Sequence of chain 41.C:
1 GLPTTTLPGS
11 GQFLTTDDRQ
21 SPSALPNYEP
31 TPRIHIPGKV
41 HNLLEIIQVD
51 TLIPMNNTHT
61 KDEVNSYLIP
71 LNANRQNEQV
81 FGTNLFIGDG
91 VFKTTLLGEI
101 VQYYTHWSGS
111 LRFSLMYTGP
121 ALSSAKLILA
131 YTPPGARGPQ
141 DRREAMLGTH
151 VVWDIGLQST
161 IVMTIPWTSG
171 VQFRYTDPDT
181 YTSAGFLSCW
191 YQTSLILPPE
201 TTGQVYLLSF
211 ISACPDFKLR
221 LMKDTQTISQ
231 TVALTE

This small molecule binds to this protein.
Small molecule (SMILES): Cc1cc(CCCOc2c(Cl)cc(C3=NCCO3)cc2Cl)on1

Sequence of chain 42.C:
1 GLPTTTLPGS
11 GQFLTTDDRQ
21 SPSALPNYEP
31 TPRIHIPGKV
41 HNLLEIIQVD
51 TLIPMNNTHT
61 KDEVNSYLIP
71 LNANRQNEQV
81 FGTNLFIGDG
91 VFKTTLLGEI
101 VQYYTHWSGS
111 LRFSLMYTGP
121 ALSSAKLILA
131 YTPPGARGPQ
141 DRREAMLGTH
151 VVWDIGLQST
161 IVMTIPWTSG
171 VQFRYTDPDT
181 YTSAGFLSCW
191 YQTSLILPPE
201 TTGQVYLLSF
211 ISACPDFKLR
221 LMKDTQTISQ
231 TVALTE

Sequence of chain 41.A:
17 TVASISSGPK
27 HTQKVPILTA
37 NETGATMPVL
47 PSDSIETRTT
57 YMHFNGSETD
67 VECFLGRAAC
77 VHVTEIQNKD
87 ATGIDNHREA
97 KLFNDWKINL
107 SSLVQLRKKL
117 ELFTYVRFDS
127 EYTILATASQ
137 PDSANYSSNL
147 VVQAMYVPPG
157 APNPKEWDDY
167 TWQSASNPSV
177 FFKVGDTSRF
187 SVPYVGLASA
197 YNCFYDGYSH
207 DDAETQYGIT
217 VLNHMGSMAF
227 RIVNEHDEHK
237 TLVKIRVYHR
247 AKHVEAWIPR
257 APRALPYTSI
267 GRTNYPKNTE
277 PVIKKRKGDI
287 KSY

Binding-site contacts:
Ligand atom C5A contacts residue PHE186 of chain 41.A at 4.0 Å (hydrophobic).
Ligand atom C5A contacts residue ALA150 of chain 41.A at 3.5 Å (hydrophobic).
Ligand atom C4 contacts residue LEU106 of chain 41.A at 3.9 Å (hydrophobic).
Ligand atom C5 contacts residue TYR128 of chain 41.A at 3.8 Å (hydrophobic).
Ligand atom C3B contacts residue MET224 of chain 41.A at 3.6 Å (hydrophobic).
Ligand atom O1A contacts residue MET224 of chain 41.A at 3.5 Å (h-bond).
Ligand atom C4B contacts residue PHE186 of chain 41.A at 3.9 Å (hydrophobic).
Ligand atom N3A contacts residue ALA24 of chain 41.C at 3.8 Å.
Ligand atom CL1 contacts residue LEU25 of chain 41.C at 3.7 Å.
Ligand atom N2 contacts residue MET221 of chain 41.A at 3.5 Å (h-bond).
Ligand atom O1 contacts residue ILE104 of chain 41.A at 3.4 Å.
Ligand atom C3B contacts residue PHE186 of chain 41.A at 3.9 Å (hydrophobic).
Ligand atom N3A contacts residue PRO174 of chain 41.A at 3.3 Å (h-bond).
Ligand atom C2A contacts residue PHE186 of chain 41.A at 3.8 Å (hydrophobic).
Ligand atom CL2 contacts residue MET224 of chain 41.A at 3.4 Å.
Ligand atom C31 contacts residue LEU106 of chain 41.A at 4.0 Å (hydrophobic).
Ligand atom C6B contacts residue TYR152 of chain 41.A at 3.9 Å (hydrophobic).
Ligand atom C4A contacts residue SER175 of chain 41.A at 3.8 Å.
Ligand atom C2C contacts residue VAL191 of chain 41.A at 4.0 Å (hydrophobic).
Ligand atom CL2 contacts residue ILE104 of chain 41.A at 3.5 Å.
Ligand atom O1A contacts residue PHE186 of chain 41.A at 3.4 Å.
Ligand atom N3A contacts residue TYR152 of chain 41.A at 4.0 Å.
Ligand atom C2B contacts residue TYR128 of chain 41.A at 3.9 Å (hydrophobic).
Ligand atom C4A contacts residue PRO174 of chain 41.A at 3.0 Å (hydrophobic).
Ligand atom C1B contacts residue VAL188 of chain 41.A at 4.0 Å (hydrophobic).
Ligand atom O1B contacts residue VAL188 of chain 41.A at 3.7 Å.
Ligand atom C4B contacts residue TYR152 of chain 41.A at 3.6 Å (hydrophobic).
Ligand atom C2A contacts residue TYR152 of chain 41.A at 3.8 Å (hydrophobic).
Ligand atom O1 contacts residue MET221 of chain 41.A at 3.5 Å (h-bond).
Ligand atom CL1 contacts residue VAL188 of chain 41.A at 3.7 Å.
Ligand atom C2B contacts residue MET224 of chain 41.A at 4.0 Å (hydrophobic).
Ligand atom CL1 contacts residue TYR152 of chain 41.A at 3.9 Å.
Ligand atom C3C contacts residue TYR152 of chain 41.A at 3.8 Å (hydrophobic).
Ligand atom C4A contacts residue ALA150 of chain 41.A at 4.0 Å (hydrophobic).
Ligand atom CL2 contacts residue TYR128 of chain 41.A at 3.2 Å.
Ligand atom C3C contacts residue ILE104 of chain 41.A at 3.7 Å (hydrophobic).
Ligand atom C1C contacts residue TYR128 of chain 41.A at 3.3 Å (hydrophobic).
Ligand atom C3 contacts residue LEU106 of chain 41.A at 3.8 Å (hydrophobic).
Ligand atom C5B contacts residue TYR152 of chain 41.A at 3.7 Å (hydrophobic).
Ligand atom C5A contacts residue VAL176 of chain 41.A at 3.5 Å (hydrophobic).